Sequence of chain 1.A:
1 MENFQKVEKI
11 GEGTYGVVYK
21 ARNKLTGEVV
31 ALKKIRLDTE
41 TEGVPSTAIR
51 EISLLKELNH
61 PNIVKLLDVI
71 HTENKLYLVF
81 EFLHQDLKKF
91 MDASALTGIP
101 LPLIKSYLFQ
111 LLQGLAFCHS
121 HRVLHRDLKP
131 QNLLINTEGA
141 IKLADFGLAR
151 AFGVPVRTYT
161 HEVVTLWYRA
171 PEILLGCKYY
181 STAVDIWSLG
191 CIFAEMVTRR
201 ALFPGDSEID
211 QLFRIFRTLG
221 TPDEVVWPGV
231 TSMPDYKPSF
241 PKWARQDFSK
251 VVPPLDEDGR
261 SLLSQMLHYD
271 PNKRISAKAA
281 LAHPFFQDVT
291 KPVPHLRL

Binding-site contacts:
Ligand atom O4 contacts residue LYS33 of chain 1.A at 2.7 Å (salt-bridge).
Ligand atom C7 contacts residue LEU134 of chain 1.A at 3.6 Å (hydrophobic).
Ligand atom N4 contacts residue GLU81 of chain 1.A at 3.0 Å (salt-bridge).
Ligand atom O3 contacts residue LEU83 of chain 1.A at 2.8 Å (h-bond).
Ligand atom O3 contacts residue ALA31 of chain 1.A at 3.7 Å.
Ligand atom C15 contacts residue GLN85 of chain 1.A at 3.5 Å.
Ligand atom C3 contacts residue LEU134 of chain 1.A at 3.7 Å (hydrophobic).
Ligand atom C9 contacts residue PHE80 of chain 1.A at 3.9 Å (hydrophobic).
Ligand atom N2 contacts residue ILE10 of chain 1.A at 3.3 Å.
Ligand atom C8 contacts residue PHE80 of chain 1.A at 3.5 Å (hydrophobic).
Ligand atom O1 contacts residue LYS89 of chain 1.A at 3.1 Å (salt-bridge).
Ligand atom C4 contacts residue LEU83 of chain 1.A at 3.8 Å (hydrophobic).
Ligand atom N3 contacts residue ILE10 of chain 1.A at 3.4 Å.
Ligand atom C13 contacts residue LEU134 of chain 1.A at 3.5 Å (hydrophobic).
Ligand atom N2 contacts residue LEU83 of chain 1.A at 3.4 Å (h-bond).
Ligand atom O3 contacts residue GLU81 of chain 1.A at 3.7 Å.
Ligand atom C4 contacts residue ILE10 of chain 1.A at 3.7 Å (hydrophobic).
Ligand atom C15 contacts residue HIS84 of chain 1.A at 3.1 Å.
Ligand atom C6 contacts residue GLU81 of chain 1.A at 3.8 Å.
Ligand atom O2 contacts residue ASP86 of chain 1.A at 3.1 Å (salt-bridge).
Ligand atom N2 contacts residue LEU134 of chain 1.A at 3.8 Å.
Ligand atom O4 contacts residue ASP145 of chain 1.A at 3.6 Å.
Ligand atom C14 contacts residue HIS84 of chain 1.A at 3.5 Å.
Ligand atom C5 contacts residue LEU134 of chain 1.A at 3.6 Å (hydrophobic).
Ligand atom N3 contacts residue LEU134 of chain 1.A at 3.5 Å.
Ligand atom C5 contacts residue ILE10 of chain 1.A at 3.9 Å (hydrophobic).
Ligand atom N4 contacts residue ALA31 of chain 1.A at 3.3 Å.
Ligand atom C11 contacts residue LYS33 of chain 1.A at 3.6 Å.
Ligand atom O2 contacts residue LYS89 of chain 1.A at 3.2 Å.
Ligand atom C7 contacts residue ALA31 of chain 1.A at 3.7 Å (hydrophobic).
Ligand atom C6 contacts residue ALA31 of chain 1.A at 3.5 Å (hydrophobic).
Ligand atom O2 contacts residue GLN85 of chain 1.A at 3.3 Å.
Ligand atom C2 contacts residue ASP86 of chain 1.A at 3.5 Å.
Ligand atom C8 contacts residue VAL64 of chain 1.A at 3.6 Å (hydrophobic).
Ligand atom O4 contacts residue GLU51 of chain 1.A at 3.8 Å.
Ligand atom O3 contacts residue PHE82 of chain 1.A at 3.4 Å.
Ligand atom C14 contacts residue LEU83 of chain 1.A at 3.4 Å (hydrophobic).
Ligand atom O5 contacts residue VAL18 of chain 1.A at 3.8 Å.
Ligand atom C1 contacts residue GLN85 of chain 1.A at 3.7 Å.
Ligand atom C6 contacts residue LEU83 of chain 1.A at 3.8 Å (hydrophobic).

A protein and the small-molecule ligand that binds it are described below.
Small molecule (SMILES): NS(=O)(=O)c1ccc(N/N=C2\C(=O)Nc3ccc(C(=O)O)cc32)cc1